The small molecule below binds the protein below.
Small molecule (SMILES): CC(C)CCC[C@@H](C)[C@H]1CC[C@H]2[C@@H]3CC=C4C[C@@H](OC(=O)CCC(=O)O)CC[C@]4(C)[C@H]3CC[C@]12C

Sequence of chain 1.E:
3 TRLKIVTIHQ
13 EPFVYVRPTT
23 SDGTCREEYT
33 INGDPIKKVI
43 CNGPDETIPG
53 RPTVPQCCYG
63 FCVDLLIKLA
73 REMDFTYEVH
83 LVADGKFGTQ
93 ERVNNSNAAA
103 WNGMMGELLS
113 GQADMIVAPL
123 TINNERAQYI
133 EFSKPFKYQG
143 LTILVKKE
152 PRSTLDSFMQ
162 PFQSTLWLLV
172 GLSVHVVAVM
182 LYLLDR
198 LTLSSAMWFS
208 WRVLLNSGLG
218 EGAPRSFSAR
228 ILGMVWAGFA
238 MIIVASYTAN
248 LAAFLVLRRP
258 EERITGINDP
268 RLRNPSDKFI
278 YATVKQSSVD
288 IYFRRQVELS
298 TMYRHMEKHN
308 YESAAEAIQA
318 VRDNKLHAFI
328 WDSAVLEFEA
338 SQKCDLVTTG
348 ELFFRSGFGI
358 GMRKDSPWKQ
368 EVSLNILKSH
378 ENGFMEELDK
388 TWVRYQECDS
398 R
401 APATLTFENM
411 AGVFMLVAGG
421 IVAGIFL

Binding-site contacts:
Ligand atom CBC contacts residue ARG28 of chain 1.E at 3.7 Å.
Ligand atom CAA contacts residue THR26 of chain 1.E at 4.5 Å.
Ligand atom CAC contacts residue THR26 of chain 1.E at 4.5 Å.
Ligand atom OAW contacts residue ARG28 of chain 1.E at 2.9 Å (salt-bridge).
Ligand atom CAT contacts residue ARG28 of chain 1.E at 4.5 Å.
Ligand atom CAM contacts residue ARG28 of chain 1.E at 2.9 Å.
Ligand atom CAR contacts residue ARG28 of chain 1.E at 3.8 Å.
Ligand atom CAY contacts residue ARG28 of chain 1.E at 3.0 Å.
Ligand atom CAE contacts residue ASP24 of chain 1.E at 4.1 Å.
Ligand atom CAL contacts residue ARG28 of chain 1.E at 4.5 Å.
Ligand atom CAR contacts residue GLU29 of chain 1.E at 4.5 Å.
Ligand atom OAG contacts residue ARG28 of chain 1.E at 3.9 Å.